Sequence of chain 3.A:
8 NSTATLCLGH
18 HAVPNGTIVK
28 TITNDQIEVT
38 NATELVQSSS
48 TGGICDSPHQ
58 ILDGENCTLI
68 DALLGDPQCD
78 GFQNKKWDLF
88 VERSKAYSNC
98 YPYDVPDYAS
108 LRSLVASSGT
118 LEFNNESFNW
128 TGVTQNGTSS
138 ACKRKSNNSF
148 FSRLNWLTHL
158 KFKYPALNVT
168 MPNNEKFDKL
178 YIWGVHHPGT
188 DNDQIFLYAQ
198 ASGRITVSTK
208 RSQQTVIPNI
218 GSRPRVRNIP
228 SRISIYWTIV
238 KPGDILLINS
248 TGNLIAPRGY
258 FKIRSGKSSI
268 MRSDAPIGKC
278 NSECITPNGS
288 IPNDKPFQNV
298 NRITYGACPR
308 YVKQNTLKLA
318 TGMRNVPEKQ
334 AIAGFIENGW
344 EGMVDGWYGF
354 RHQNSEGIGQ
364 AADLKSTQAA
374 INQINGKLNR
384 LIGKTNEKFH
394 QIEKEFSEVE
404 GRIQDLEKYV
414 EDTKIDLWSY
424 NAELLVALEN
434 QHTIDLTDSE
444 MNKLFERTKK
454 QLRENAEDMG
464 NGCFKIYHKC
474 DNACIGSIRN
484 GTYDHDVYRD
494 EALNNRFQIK

Binding-site contacts:
Ligand atom C1 contacts residue ASN63 of chain 3.A at 1.4 Å.
Ligand atom C4 contacts residue ASN63 of chain 3.A at 4.2 Å.
Ligand atom C1 contacts residue TYR94 of chain 3.A at 4.1 Å (hydrophobic).
Ligand atom N2 contacts residue ASN63 of chain 3.A at 3.0 Å (h-bond).
Ligand atom C5 contacts residue TYR94 of chain 3.A at 4.1 Å (hydrophobic).
Ligand atom O5 contacts residue ASN63 of chain 3.A at 2.3 Å (h-bond).
Ligand atom O7 contacts residue ASN63 of chain 3.A at 3.6 Å (h-bond).
Ligand atom O5 contacts residue TYR94 of chain 3.A at 3.1 Å (h-bond).
Ligand atom C5 contacts residue ASN63 of chain 3.A at 3.6 Å.
Ligand atom C3 contacts residue ASN63 of chain 3.A at 3.9 Å.
Ligand atom C8 contacts residue GLU62 of chain 3.A at 3.5 Å.
Ligand atom C2 contacts residue ASN63 of chain 3.A at 2.6 Å.
Ligand atom O6 contacts residue TYR94 of chain 3.A at 3.2 Å (h-bond).
Ligand atom C6 contacts residue TYR94 of chain 3.A at 3.9 Å (hydrophobic).
Ligand atom C7 contacts residue ASN63 of chain 3.A at 3.5 Å.

A small-molecule ligand and the protein it binds are described below.
Small molecule (SMILES): CC(=O)N[C@@H]1[C@@H](O)[C@H](O)[C@@H](CO)O[C@H]1O